Sequence of chain 1.A:
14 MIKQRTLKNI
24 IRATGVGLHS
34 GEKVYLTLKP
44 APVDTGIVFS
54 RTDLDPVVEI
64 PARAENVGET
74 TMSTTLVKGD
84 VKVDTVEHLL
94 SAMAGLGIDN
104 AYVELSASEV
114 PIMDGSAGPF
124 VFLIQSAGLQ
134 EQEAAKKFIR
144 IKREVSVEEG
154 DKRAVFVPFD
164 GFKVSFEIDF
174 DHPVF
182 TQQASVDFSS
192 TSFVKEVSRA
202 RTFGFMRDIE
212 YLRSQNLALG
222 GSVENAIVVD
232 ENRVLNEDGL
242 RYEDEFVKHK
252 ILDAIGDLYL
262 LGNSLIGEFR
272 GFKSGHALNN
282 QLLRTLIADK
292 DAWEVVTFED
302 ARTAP

This protein binds this small molecule.
Small molecule (SMILES): COC[C@@H]1C[C@H]1C#CC#Cc1ccc(C(=O)NC[C@H]2C[C@@H](NC(=O)[C@@H]3C[C@H](F)CN3)CN2C(=O)C2CC2)cc1

Binding-site contacts:
Ligand atom N4 contacts residue ASP254 of chain 1.A at 3.4 Å (salt-bridge).
Ligand atom C8 contacts residue PHE204 of chain 1.A at 3.8 Å (hydrophobic).
Ligand atom N4 contacts residue HIS91 of chain 1.A at 3.2 Å (h-bond).
Ligand atom O3 contacts residue THR203 of chain 1.A at 2.5 Å (h-bond).
Ligand atom C11 contacts residue GLU90 of chain 1.A at 3.4 Å.
Ligand atom C14 contacts residue GLU90 of chain 1.A at 3.5 Å.
Ligand atom C17 contacts residue PHE204 of chain 1.A at 3.2 Å (hydrophobic).
Ligand atom O2 contacts residue PHE173 of chain 1.A at 3.6 Å.
Ligand atom N4 contacts residue GLU90 of chain 1.A at 2.5 Å (salt-bridge).
Ligand atom C22 contacts residue SER223 of chain 1.A at 3.4 Å.
Ligand atom C11 contacts residue ASP254 of chain 1.A at 3.2 Å.
Ligand atom C15 contacts residue THR203 of chain 1.A at 3.5 Å.
Ligand atom C28 contacts residue SER223 of chain 1.A at 3.6 Å.
Ligand atom C10 contacts residue ZN1 of chain 1.B at 2.9 Å.
Ligand atom O3 contacts residue ZN1 of chain 1.B at 2.4 Å.
Ligand atom C14 contacts residue MET75 of chain 1.A at 3.3 Å (hydrophobic).
Ligand atom F1 contacts residue THR203 of chain 1.A at 3.0 Å.
Ligand atom N4 contacts residue ZN1 of chain 1.B at 2.3 Å.
Ligand atom C10 contacts residue ASP254 of chain 1.A at 3.0 Å.
Ligand atom N1 contacts residue PHE204 of chain 1.A at 2.8 Å (h-bond).
Ligand atom O4 contacts residue SER223 of chain 1.A at 3.5 Å.
Ligand atom C12 contacts residue GLU90 of chain 1.A at 3.1 Å.
Ligand atom C10 contacts residue THR203 of chain 1.A at 3.4 Å.
Ligand atom C23 contacts residue SER223 of chain 1.A at 3.6 Å.
Ligand atom C3 contacts residue PHE204 of chain 1.A at 3.1 Å (hydrophobic).
Ligand atom C12 contacts residue ZN1 of chain 1.B at 3.1 Å.
Ligand atom C2 contacts residue PHE204 of chain 1.A at 3.5 Å (hydrophobic).
Ligand atom O4 contacts residue VAL224 of chain 1.A at 3.3 Å (h-bond).
Ligand atom C23 contacts residue GLY222 of chain 1.A at 3.5 Å.
Ligand atom C12 contacts residue HIS91 of chain 1.A at 3.5 Å.
Ligand atom C11 contacts residue ZN1 of chain 1.B at 3.0 Å.
Ligand atom C15 contacts residue PHE204 of chain 1.A at 3.2 Å (hydrophobic).
Ligand atom C18 contacts residue ALA227 of chain 1.A at 3.8 Å (hydrophobic).
Ligand atom C1 contacts residue PHE204 of chain 1.A at 3.8 Å (hydrophobic).
Ligand atom C21 contacts residue GLY222 of chain 1.A at 3.4 Å.
Ligand atom C8 contacts residue LYS251 of chain 1.A at 3.7 Å.
Ligand atom N3 contacts residue ASP254 of chain 1.A at 3.3 Å (salt-bridge).
Ligand atom O3 contacts residue HIS250 of chain 1.A at 3.0 Å (h-bond).
Ligand atom C22 contacts residue GLY222 of chain 1.A at 3.3 Å.
Ligand atom O3 contacts residue ASP254 of chain 1.A at 3.4 Å (salt-bridge).